This small molecule binds to this protein.
Small molecule (SMILES): CC(=O)N[C@@H]1[C@@H](O)[C@H](O)[C@@H](CO)O[C@@H]1O

Sequence of chain 1.D:
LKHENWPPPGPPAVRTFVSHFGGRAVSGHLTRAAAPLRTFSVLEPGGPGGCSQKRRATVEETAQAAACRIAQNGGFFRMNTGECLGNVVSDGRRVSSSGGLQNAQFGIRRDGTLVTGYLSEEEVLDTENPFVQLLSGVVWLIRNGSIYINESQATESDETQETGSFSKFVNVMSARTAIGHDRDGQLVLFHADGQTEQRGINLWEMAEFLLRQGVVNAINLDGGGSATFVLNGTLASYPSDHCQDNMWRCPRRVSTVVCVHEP

Binding-site contacts:
Ligand atom O6 contacts residue ASP259 of chain 1.D at 2.8 Å (salt-bridge).
Ligand atom O4 contacts residue GLU199 of chain 1.D at 3.0 Å (salt-bridge).
Ligand atom C5 contacts residue ASP259 of chain 1.D at 3.4 Å.
Ligand atom C1 contacts residue ARG289 of chain 1.D at 3.5 Å.
Ligand atom O6 contacts residue PHE114 of chain 1.D at 3.1 Å (h-bond).
Ligand atom O1 contacts residue M6P1 of chain 1.M at 2.7 Å (h-bond).
Ligand atom N2 contacts residue M6P1 of chain 1.M at 3.8 Å.
Ligand atom O3 contacts residue GLU199 of chain 1.D at 3.6 Å.
Ligand atom N2 contacts residue THR200 of chain 1.D at 3.4 Å (h-bond).
Ligand atom C2 contacts residue GLY260 of chain 1.D at 3.6 Å.
Ligand atom C8 contacts residue SER211 of chain 1.D at 3.4 Å.
Ligand atom C7 contacts residue THR200 of chain 1.D at 3.5 Å.
Ligand atom N2 contacts residue GLY261 of chain 1.D at 3.6 Å.
Ligand atom C6 contacts residue ASP259 of chain 1.D at 3.2 Å.
Ligand atom C1 contacts residue SER263 of chain 1.D at 3.8 Å.
Ligand atom C3 contacts residue THR200 of chain 1.D at 3.5 Å.
Ligand atom O7 contacts residue GLY260 of chain 1.D at 3.2 Å (h-bond).
Ligand atom C8 contacts residue THR200 of chain 1.D at 3.7 Å.
Ligand atom C6 contacts residue PHE114 of chain 1.D at 3.5 Å (hydrophobic).
Ligand atom C4 contacts residue PHE113 of chain 1.D at 3.8 Å (hydrophobic).
Ligand atom O1 contacts residue ARG289 of chain 1.D at 3.2 Å (salt-bridge).
Ligand atom C3 contacts residue ASP259 of chain 1.D at 3.8 Å.
Ligand atom O5 contacts residue ARG289 of chain 1.D at 3.4 Å (salt-bridge).
Ligand atom O3 contacts residue PHE206 of chain 1.D at 3.7 Å.
Ligand atom O5 contacts residue SER263 of chain 1.D at 3.1 Å (h-bond).
Ligand atom C7 contacts residue GLY261 of chain 1.D at 3.4 Å.
Ligand atom C1 contacts residue GLY260 of chain 1.D at 3.3 Å.
Ligand atom O3 contacts residue PHE113 of chain 1.D at 3.7 Å.
Ligand atom O7 contacts residue PHE206 of chain 1.D at 3.4 Å.
Ligand atom C8 contacts residue GLY261 of chain 1.D at 3.4 Å.
Ligand atom C7 contacts residue GLY260 of chain 1.D at 3.5 Å.
Ligand atom C4 contacts residue ASP259 of chain 1.D at 3.5 Å.
Ligand atom O6 contacts residue PHE113 of chain 1.D at 3.4 Å.
Ligand atom C1 contacts residue ASP259 of chain 1.D at 3.2 Å.
Ligand atom C1 contacts residue M6P1 of chain 1.M at 3.5 Å.
Ligand atom O3 contacts residue THR200 of chain 1.D at 2.9 Å (h-bond).
Ligand atom C2 contacts residue ASP259 of chain 1.D at 3.0 Å.
Ligand atom N2 contacts residue GLY260 of chain 1.D at 3.6 Å.
Ligand atom O3 contacts residue GLN198 of chain 1.D at 3.6 Å.
Ligand atom O5 contacts residue ASP259 of chain 1.D at 2.6 Å (salt-bridge).